Binding-site contacts:
Ligand atom CB contacts residue SPS1 of chain 1.NF at 3.9 Å.
Ligand atom N9 contacts residue SPS1 of chain 1.NF at 4.2 Å.
Ligand atom O2' contacts residue SPS1 of chain 1.NF at 3.2 Å (h-bond).
Ligand atom OP2 contacts residue SPS1 of chain 1.NF at 2.9 Å (h-bond).
Ligand atom C5' contacts residue SPS1 of chain 1.NF at 3.4 Å.
Ligand atom O4' contacts residue SPS1 of chain 1.NF at 3.9 Å.
Ligand atom C8 contacts residue SPS1 of chain 1.NF at 3.2 Å.
Ligand atom C2' contacts residue SPS1 of chain 1.NF at 3.1 Å.
Ligand atom O contacts residue SPS1 of chain 1.NF at 4.2 Å.
Ligand atom CD contacts residue SPS1 of chain 1.NF at 4.4 Å.
Ligand atom N3' contacts residue SPS1 of chain 1.NF at 3.7 Å.
Ligand atom P contacts residue MG1 of chain 1.PG at 3.6 Å.
Ligand atom O1P contacts residue MG1 of chain 1.PG at 4.4 Å.
Ligand atom P contacts residue SPS1 of chain 1.NF at 3.6 Å.
Ligand atom OP2 contacts residue MG1 of chain 1.PG at 4.5 Å.
Ligand atom C3' contacts residue SPS1 of chain 1.NF at 3.5 Å.
Ligand atom C6 contacts residue SPS1 of chain 1.NF at 4.2 Å.
Ligand atom O5' contacts residue MG1 of chain 1.PG at 4.2 Å.
Ligand atom OP1 contacts residue SPS1 of chain 1.NF at 3.3 Å (h-bond).
Ligand atom C1' contacts residue SPS1 of chain 1.NF at 4.5 Å.
Ligand atom N7 contacts residue SPS1 of chain 1.NF at 3.9 Å.
Ligand atom O5' contacts residue SPS1 of chain 1.NF at 3.1 Å.
Ligand atom C5' contacts residue MG1 of chain 1.PG at 3.9 Å.
Ligand atom P contacts residue SPS1 of chain 1.NF at 4.0 Å.
Ligand atom C5 contacts residue SPS1 of chain 1.NF at 4.3 Å.
Ligand atom OP1 contacts residue MG1 of chain 1.PG at 2.1 Å.
Ligand atom C contacts residue SPS1 of chain 1.NF at 4.2 Å.
Ligand atom C4' contacts residue SPS1 of chain 1.NF at 4.1 Å.
Ligand atom O2P contacts residue SPS1 of chain 1.NF at 3.1 Å.
Ligand atom P contacts residue MG1 of chain 1.PG at 3.7 Å.
Ligand atom O2P contacts residue MG1 of chain 1.PG at 2.3 Å.
Ligand atom CG contacts residue SPS1 of chain 1.NF at 4.4 Å.

This small molecule binds to this protein.
Small molecule (SMILES): Nc1cc[n+]([C@@H]2O[C@H](CO)[C@@H](O[P](=O)(O)OC[C@H]3O[C@@H]([n+]4ccc(N)[nH]c4=O)[C@H](O)[C@@H]3O[P](=O)(O)OC[C@H]3O[C@@H](n4cnc5c(N)ncnc54)[C@H](O)[C@@H]3N3O[C@@H]3[C@@H]3CCCN3C(=O)[C@@H]3CCCN3)[C@H]2O)c(=O)[nH]1